A small-molecule ligand and the protein it binds are described below.
Small molecule (SMILES): CC(=O)N[C@@H]1[C@@H](O)[C@H](O)[C@@H](CO)O[C@H]1O

Binding-site contacts:
Ligand atom C1 contacts residue ASN58 of chain 1.M at 1.4 Å.
Ligand atom N2 contacts residue ASN58 of chain 1.M at 2.8 Å (h-bond).
Ligand atom O5 contacts residue ASN58 of chain 1.M at 2.4 Å (h-bond).
Ligand atom N2 contacts residue GLU57 of chain 1.M at 2.7 Å (salt-bridge).
Ligand atom C1 contacts residue GLU57 of chain 1.M at 3.8 Å.
Ligand atom C7 contacts residue ASN58 of chain 1.M at 3.7 Å.
Ligand atom C4 contacts residue ASN58 of chain 1.M at 4.2 Å.
Ligand atom C7 contacts residue SER17 of chain 1.P at 4.2 Å.
Ligand atom C8 contacts residue SER17 of chain 1.P at 4.2 Å.
Ligand atom C7 contacts residue GLU57 of chain 1.M at 3.6 Å.
Ligand atom C2 contacts residue GLU57 of chain 1.M at 3.5 Å.
Ligand atom C3 contacts residue GLU57 of chain 1.M at 3.6 Å.
Ligand atom O7 contacts residue SER17 of chain 1.P at 3.5 Å.
Ligand atom O7 contacts residue ASN58 of chain 1.M at 4.1 Å.
Ligand atom C2 contacts residue ASN58 of chain 1.M at 2.4 Å.
Ligand atom O3 contacts residue GLU57 of chain 1.M at 4.3 Å.
Ligand atom O7 contacts residue GLY16 of chain 1.P at 4.3 Å.
Ligand atom C3 contacts residue ASN58 of chain 1.M at 3.8 Å.
Ligand atom C8 contacts residue GLU57 of chain 1.M at 3.6 Å.
Ligand atom C5 contacts residue ASN58 of chain 1.M at 3.7 Å.

Sequence of chain 1.P:
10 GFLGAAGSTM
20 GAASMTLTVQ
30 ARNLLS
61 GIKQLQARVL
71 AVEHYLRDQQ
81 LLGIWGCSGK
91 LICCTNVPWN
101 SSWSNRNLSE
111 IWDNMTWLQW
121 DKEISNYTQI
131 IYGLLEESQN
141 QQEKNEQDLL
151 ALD

Sequence of chain 1.M:
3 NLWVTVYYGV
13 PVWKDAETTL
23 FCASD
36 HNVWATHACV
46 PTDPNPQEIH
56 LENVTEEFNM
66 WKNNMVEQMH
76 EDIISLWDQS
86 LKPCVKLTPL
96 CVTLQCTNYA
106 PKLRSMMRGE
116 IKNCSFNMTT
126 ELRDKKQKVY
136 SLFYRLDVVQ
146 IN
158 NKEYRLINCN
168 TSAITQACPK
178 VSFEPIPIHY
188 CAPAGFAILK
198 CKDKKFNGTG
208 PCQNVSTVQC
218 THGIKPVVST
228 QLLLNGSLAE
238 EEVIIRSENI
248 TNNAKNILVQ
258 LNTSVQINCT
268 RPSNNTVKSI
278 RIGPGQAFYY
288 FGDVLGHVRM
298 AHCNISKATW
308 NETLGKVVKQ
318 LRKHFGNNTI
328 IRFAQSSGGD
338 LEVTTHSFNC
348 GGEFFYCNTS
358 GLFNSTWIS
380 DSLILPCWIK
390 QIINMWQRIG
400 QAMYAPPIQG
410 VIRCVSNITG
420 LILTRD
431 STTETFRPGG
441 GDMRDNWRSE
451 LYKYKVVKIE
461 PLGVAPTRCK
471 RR